Binding-site contacts:
Ligand atom O8 contacts residue ASN108 of chain 1.A at 3.9 Å.
Ligand atom C31 contacts residue TYR207 of chain 1.A at 3.9 Å (hydrophobic).
Ligand atom O4 contacts residue LYS112 of chain 1.A at 3.8 Å.
Ligand atom S2 contacts residue ARG208 of chain 1.A at 3.5 Å (salt-bridge).
Ligand atom C33 contacts residue ASP253 of chain 1.A at 3.6 Å.
Ligand atom C36 contacts residue ASP253 of chain 1.A at 3.7 Å.
Ligand atom O1 contacts residue TYR207 of chain 1.A at 3.8 Å.
Ligand atom O24 contacts residue ARG100 of chain 1.A at 4.0 Å.
Ligand atom O7 contacts residue ASN108 of chain 1.A at 2.9 Å (h-bond).
Ligand atom O21 contacts residue ASP253 of chain 1.A at 2.8 Å (salt-bridge).
Ligand atom C40 contacts residue ASP253 of chain 1.A at 3.5 Å.
Ligand atom S2 contacts residue LYS112 of chain 1.A at 3.2 Å (salt-bridge).
Ligand atom O11 contacts residue PHE212 of chain 1.A at 3.8 Å.
Ligand atom C35 contacts residue ASP253 of chain 1.A at 3.9 Å.
Ligand atom C39 contacts residue TYR207 of chain 1.A at 3.8 Å (hydrophobic).
Ligand atom O12 contacts residue ARG208 of chain 1.A at 3.4 Å (salt-bridge).
Ligand atom C27 contacts residue ARG256 of chain 1.A at 3.6 Å.
Ligand atom C31 contacts residue GLY203 of chain 1.A at 3.4 Å.
Ligand atom O6 contacts residue ASN108 of chain 1.A at 3.5 Å (h-bond).
Ligand atom O9 contacts residue ARG208 of chain 1.A at 2.8 Å (salt-bridge).
Ligand atom C34 contacts residue ASP253 of chain 1.A at 3.8 Å.
Ligand atom C32 contacts residue TYR207 of chain 1.A at 3.9 Å (hydrophobic).
Ligand atom C35 contacts residue ARG256 of chain 1.A at 3.4 Å.
Ligand atom C33 contacts residue SER249 of chain 1.A at 3.8 Å.
Ligand atom O21 contacts residue ARG256 of chain 1.A at 2.6 Å (salt-bridge).
Ligand atom O6 contacts residue LYS112 of chain 1.A at 3.6 Å (salt-bridge).
Ligand atom O11 contacts residue ARG208 of chain 1.A at 3.1 Å (salt-bridge).
Ligand atom C40 contacts residue LEU252 of chain 1.A at 3.7 Å (hydrophobic).
Ligand atom C31 contacts residue ILE204 of chain 1.A at 3.7 Å (hydrophobic).
Ligand atom O25 contacts residue ARG100 of chain 1.A at 3.1 Å (salt-bridge).
Ligand atom C40 contacts residue PRO199 of chain 1.A at 3.7 Å (hydrophobic).
Ligand atom O9 contacts residue LYS112 of chain 1.A at 2.6 Å (salt-bridge).
Ligand atom S1 contacts residue ASN108 of chain 1.A at 3.6 Å (h-bond).
Ligand atom C38 contacts residue ARG100 of chain 1.A at 3.9 Å.
Ligand atom C32 contacts residue SER249 of chain 1.A at 3.5 Å.
Ligand atom C32 contacts residue GLY203 of chain 1.A at 3.5 Å.
Ligand atom S1 contacts residue LYS112 of chain 1.A at 3.6 Å.
Ligand atom O10 contacts residue LYS112 of chain 1.A at 2.7 Å (salt-bridge).
Ligand atom O7 contacts residue LYS112 of chain 1.A at 3.0 Å (salt-bridge).
Ligand atom C40 contacts residue GLY203 of chain 1.A at 3.6 Å.

Sequence of chain 1.A:
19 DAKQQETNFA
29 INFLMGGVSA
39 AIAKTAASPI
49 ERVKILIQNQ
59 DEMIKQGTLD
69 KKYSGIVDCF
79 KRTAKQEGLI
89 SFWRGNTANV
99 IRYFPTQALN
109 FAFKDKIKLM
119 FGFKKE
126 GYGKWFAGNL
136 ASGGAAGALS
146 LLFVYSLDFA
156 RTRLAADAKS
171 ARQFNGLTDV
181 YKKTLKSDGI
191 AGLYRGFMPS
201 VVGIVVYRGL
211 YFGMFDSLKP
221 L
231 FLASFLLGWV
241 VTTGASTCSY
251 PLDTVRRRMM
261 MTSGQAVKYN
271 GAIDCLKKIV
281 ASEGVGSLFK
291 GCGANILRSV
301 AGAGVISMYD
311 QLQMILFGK

The protein below binds the small molecule below.
Small molecule (SMILES): C=C1[C@@H]2CC[C@H]3[C@]4(C)C[C@H](O[C@@H]5O[C@H](CO)[C@@H](OS(=O)(=O)O)[C@H](OS(=O)(=O)O)[C@H]5OC(=O)CC(C)C)CC(C(=O)O)(C(=O)O)[C@H]4CC[C@]3(C2)[C@H]1O